This protein binds this small molecule.
Small molecule (SMILES): CC(=O)N[C@@H]1[C@@H](O)[C@H](O)[C@@H](CO)O[C@H]1O

Sequence of chain 1.B:
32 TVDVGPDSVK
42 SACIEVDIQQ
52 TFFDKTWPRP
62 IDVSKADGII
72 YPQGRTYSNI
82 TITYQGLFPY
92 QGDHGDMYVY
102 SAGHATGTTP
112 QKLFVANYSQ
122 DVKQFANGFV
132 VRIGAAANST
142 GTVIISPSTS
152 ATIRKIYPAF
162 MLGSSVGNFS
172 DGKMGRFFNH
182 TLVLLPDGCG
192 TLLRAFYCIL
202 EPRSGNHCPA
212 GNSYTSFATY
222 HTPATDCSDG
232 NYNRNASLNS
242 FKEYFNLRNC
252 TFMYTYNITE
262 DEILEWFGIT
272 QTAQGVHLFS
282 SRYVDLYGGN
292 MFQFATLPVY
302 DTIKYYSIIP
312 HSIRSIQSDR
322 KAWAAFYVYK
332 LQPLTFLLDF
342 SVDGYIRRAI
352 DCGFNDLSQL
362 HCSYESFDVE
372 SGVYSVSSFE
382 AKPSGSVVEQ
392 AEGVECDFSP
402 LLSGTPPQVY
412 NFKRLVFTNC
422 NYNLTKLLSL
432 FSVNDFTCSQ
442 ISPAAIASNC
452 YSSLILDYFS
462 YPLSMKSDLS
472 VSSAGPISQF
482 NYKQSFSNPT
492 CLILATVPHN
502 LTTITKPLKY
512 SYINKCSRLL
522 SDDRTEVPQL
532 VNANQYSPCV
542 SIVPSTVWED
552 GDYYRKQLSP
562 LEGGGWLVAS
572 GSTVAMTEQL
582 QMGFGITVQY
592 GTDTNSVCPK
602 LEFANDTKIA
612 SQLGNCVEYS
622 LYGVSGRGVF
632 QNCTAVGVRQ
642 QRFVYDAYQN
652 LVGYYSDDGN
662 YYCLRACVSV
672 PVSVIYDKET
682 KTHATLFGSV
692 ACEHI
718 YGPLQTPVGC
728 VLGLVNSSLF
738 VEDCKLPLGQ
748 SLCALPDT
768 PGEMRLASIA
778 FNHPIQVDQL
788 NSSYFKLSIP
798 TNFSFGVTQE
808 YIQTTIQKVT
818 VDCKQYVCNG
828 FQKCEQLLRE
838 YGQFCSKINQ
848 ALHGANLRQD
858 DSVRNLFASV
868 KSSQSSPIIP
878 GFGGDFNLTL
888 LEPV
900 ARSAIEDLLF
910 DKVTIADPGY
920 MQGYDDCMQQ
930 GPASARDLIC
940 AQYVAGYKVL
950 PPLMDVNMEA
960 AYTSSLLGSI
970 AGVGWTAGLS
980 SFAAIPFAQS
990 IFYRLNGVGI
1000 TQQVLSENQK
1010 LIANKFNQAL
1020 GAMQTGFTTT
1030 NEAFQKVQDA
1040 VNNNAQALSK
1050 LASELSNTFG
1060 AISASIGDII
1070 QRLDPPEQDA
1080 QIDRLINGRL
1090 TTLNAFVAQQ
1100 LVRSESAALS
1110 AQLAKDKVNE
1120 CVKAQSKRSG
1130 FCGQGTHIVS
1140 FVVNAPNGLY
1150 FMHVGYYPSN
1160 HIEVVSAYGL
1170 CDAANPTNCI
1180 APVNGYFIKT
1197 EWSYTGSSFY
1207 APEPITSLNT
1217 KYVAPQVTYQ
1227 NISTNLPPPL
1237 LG

Binding-site contacts:
Ligand atom O7 contacts residue PHE170 of chain 1.B at 3.4 Å (h-bond).
Ligand atom O5 contacts residue PHE170 of chain 1.B at 4.3 Å.
Ligand atom O6 contacts residue GLY173 of chain 1.B at 3.7 Å.
Ligand atom C7 contacts residue PHE170 of chain 1.B at 3.9 Å (hydrophobic).
Ligand atom O7 contacts residue ASN169 of chain 1.B at 3.8 Å.
Ligand atom C4 contacts residue ASN169 of chain 1.B at 4.3 Å.
Ligand atom C5 contacts residue ASN169 of chain 1.B at 3.7 Å.
Ligand atom C1 contacts residue PHE170 of chain 1.B at 3.9 Å (hydrophobic).
Ligand atom N2 contacts residue PHE170 of chain 1.B at 4.1 Å.
Ligand atom O6 contacts residue ASN169 of chain 1.B at 4.3 Å.
Ligand atom C8 contacts residue ARG177 of chain 1.B at 3.8 Å.
Ligand atom C1 contacts residue GLY173 of chain 1.B at 4.4 Å.
Ligand atom C8 contacts residue PHE179 of chain 1.B at 4.1 Å (hydrophobic).
Ligand atom C7 contacts residue ASN169 of chain 1.B at 3.4 Å.
Ligand atom C2 contacts residue PHE170 of chain 1.B at 3.7 Å (hydrophobic).
Ligand atom O5 contacts residue ASN169 of chain 1.B at 2.3 Å (h-bond).
Ligand atom C2 contacts residue ASN169 of chain 1.B at 2.5 Å.
Ligand atom C8 contacts residue ASN169 of chain 1.B at 3.1 Å.
Ligand atom N2 contacts residue ASN169 of chain 1.B at 2.9 Å (h-bond).
Ligand atom O7 contacts residue SER171 of chain 1.B at 3.8 Å.
Ligand atom C1 contacts residue ASN169 of chain 1.B at 1.4 Å.
Ligand atom O5 contacts residue GLY173 of chain 1.B at 3.9 Å.
Ligand atom C3 contacts residue ASN169 of chain 1.B at 3.8 Å.